Sequence of chain 1.A:
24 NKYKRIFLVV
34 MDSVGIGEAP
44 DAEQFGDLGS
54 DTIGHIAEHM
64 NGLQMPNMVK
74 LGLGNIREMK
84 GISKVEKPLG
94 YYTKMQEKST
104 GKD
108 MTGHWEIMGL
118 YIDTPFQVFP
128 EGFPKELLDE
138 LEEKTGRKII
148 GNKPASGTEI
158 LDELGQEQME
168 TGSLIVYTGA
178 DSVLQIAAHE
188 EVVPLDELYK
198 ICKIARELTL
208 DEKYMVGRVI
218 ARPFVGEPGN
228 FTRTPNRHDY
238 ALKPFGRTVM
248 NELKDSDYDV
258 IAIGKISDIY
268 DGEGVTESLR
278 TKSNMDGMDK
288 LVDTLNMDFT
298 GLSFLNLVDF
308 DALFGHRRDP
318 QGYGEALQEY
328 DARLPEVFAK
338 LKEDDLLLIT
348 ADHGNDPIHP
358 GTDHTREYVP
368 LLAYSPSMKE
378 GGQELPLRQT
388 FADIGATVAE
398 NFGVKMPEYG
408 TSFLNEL

The small molecule below binds the protein below.
Small molecule (SMILES): O=P(O)(O)OC[C@H]1O[C@H](O)[C@H](O)[C@@H]1O

Binding-site contacts:
Ligand atom C4 contacts residue ARG219 of chain 1.A at 3.9 Å.
Ligand atom O3X contacts residue ARG219 of chain 1.A at 3.8 Å.
Ligand atom C5 contacts residue ARG219 of chain 1.A at 4.1 Å.
Ligand atom O4 contacts residue ARG219 of chain 1.A at 3.1 Å (salt-bridge).
Ligand atom O1X contacts residue GLN182 of chain 1.A at 4.3 Å.
Ligand atom O1X contacts residue ARG230 of chain 1.A at 4.3 Å.
Ligand atom C2 contacts residue HSX1 of chain 1.J at 3.6 Å.
Ligand atom O1X contacts residue SER153 of chain 1.A at 3.7 Å.
Ligand atom O2X contacts residue ARG230 of chain 1.A at 2.6 Å (salt-bridge).
Ligand atom C1 contacts residue ARG219 of chain 1.A at 3.4 Å.
Ligand atom O2X contacts residue GLN182 of chain 1.A at 3.3 Å (h-bond).
Ligand atom C2 contacts residue ARG219 of chain 1.A at 4.0 Å.
Ligand atom P' contacts residue ARG219 of chain 1.A at 3.7 Å.
Ligand atom C2 contacts residue ILE217 of chain 1.A at 3.8 Å (hydrophobic).
Ligand atom O1 contacts residue HSX1 of chain 1.J at 2.4 Å (h-bond).
Ligand atom P' contacts residue GLN182 of chain 1.A at 4.0 Å.
Ligand atom O2X contacts residue GLY154 of chain 1.A at 3.3 Å.
Ligand atom O3 contacts residue GLN182 of chain 1.A at 4.1 Å.
Ligand atom O1 contacts residue ARG234 of chain 1.A at 4.3 Å.
Ligand atom O2X contacts residue ARG219 of chain 1.A at 3.4 Å (salt-bridge).
Ligand atom C5 contacts residue GLN182 of chain 1.A at 4.0 Å.
Ligand atom O3X contacts residue GLY154 of chain 1.A at 4.4 Å.
Ligand atom O2X contacts residue TYR174 of chain 1.A at 2.7 Å (h-bond).
Ligand atom O4 contacts residue HSX1 of chain 1.J at 4.2 Å.
Ligand atom C1 contacts residue ARG234 of chain 1.A at 4.0 Å.
Ligand atom O3 contacts residue VAL180 of chain 1.A at 3.8 Å.
Ligand atom P' contacts residue TYR174 of chain 1.A at 4.2 Å.
Ligand atom C3 contacts residue GLN182 of chain 1.A at 3.8 Å.
Ligand atom O3X contacts residue ARG230 of chain 1.A at 2.9 Å (salt-bridge).
Ligand atom C1 contacts residue HSX1 of chain 1.J at 3.5 Å.
Ligand atom O5 contacts residue GLN182 of chain 1.A at 3.2 Å (h-bond).
Ligand atom O1X contacts residue ALA152 of chain 1.A at 4.1 Å.
Ligand atom O1X contacts residue GLY154 of chain 1.A at 2.8 Å (h-bond).
Ligand atom O2 contacts residue HSX1 of chain 1.J at 2.7 Å (h-bond).
Ligand atom O1X contacts residue TYR174 of chain 1.A at 4.3 Å.
Ligand atom O5 contacts residue ARG219 of chain 1.A at 3.2 Å (salt-bridge).
Ligand atom P' contacts residue ARG230 of chain 1.A at 3.4 Å.
Ligand atom P' contacts residue GLY154 of chain 1.A at 3.6 Å.
Ligand atom C4 contacts residue HSX1 of chain 1.J at 4.1 Å.
Ligand atom C3 contacts residue ARG219 of chain 1.A at 3.9 Å.